Binding-site contacts:
Ligand atom N6 contacts residue PHE28 of chain 1.B at 3.4 Å.
Ligand atom C5 contacts residue GLU26 of chain 1.B at 4.3 Å.
Ligand atom N2 contacts residue HIS55 of chain 1.B at 3.3 Å (h-bond).
Ligand atom C5 contacts residue TRP94 of chain 1.A at 4.3 Å (hydrophobic).
Ligand atom N4 contacts residue HIS55 of chain 1.B at 3.8 Å.
Ligand atom C3 contacts residue ZN1 of chain 1.I at 3.5 Å.
Ligand atom N7 contacts residue GLU83 of chain 1.B at 3.5 Å (salt-bridge).
Ligand atom N2 contacts residue ZN1 of chain 1.I at 3.6 Å.
Ligand atom N7 contacts residue GLU57 of chain 1.B at 2.9 Å (salt-bridge).
Ligand atom N7 contacts residue HIS55 of chain 1.B at 4.3 Å.
Ligand atom C1 contacts residue ASN45 of chain 1.B at 4.0 Å.
Ligand atom N7 contacts residue ZN1 of chain 1.I at 3.4 Å.
Ligand atom C5 contacts residue PHE28 of chain 1.B at 3.4 Å (hydrophobic).
Ligand atom C1 contacts residue PRO56 of chain 1.B at 4.4 Å (hydrophobic).
Ligand atom N6 contacts residue HIS55 of chain 1.B at 3.4 Å (h-bond).
Ligand atom C1 contacts residue HIS55 of chain 1.B at 3.3 Å.
Ligand atom C3 contacts residue GLU57 of chain 1.B at 3.6 Å.
Ligand atom N4 contacts residue PHE28 of chain 1.B at 3.7 Å.
Ligand atom O8 contacts residue ASN45 of chain 1.B at 3.2 Å (h-bond).
Ligand atom O8 contacts residue HIS55 of chain 1.B at 3.2 Å.
Ligand atom O8 contacts residue GLU57 of chain 1.B at 3.8 Å.
Ligand atom C3 contacts residue CYS85 of chain 1.B at 4.1 Å (hydrophobic).
Ligand atom O8 contacts residue PHE28 of chain 1.B at 3.5 Å.
Ligand atom C3 contacts residue PHE28 of chain 1.B at 3.8 Å (hydrophobic).
Ligand atom N4 contacts residue ZN1 of chain 1.I at 4.1 Å.
Ligand atom N2 contacts residue GLU57 of chain 1.B at 3.3 Å (salt-bridge).
Ligand atom N6 contacts residue GLU26 of chain 1.B at 4.1 Å.
Ligand atom N6 contacts residue ASN45 of chain 1.B at 3.8 Å.
Ligand atom N2 contacts residue PHE28 of chain 1.B at 3.6 Å.
Ligand atom N7 contacts residue CYS85 of chain 1.B at 3.1 Å (h-bond).
Ligand atom C5 contacts residue HIS55 of chain 1.B at 3.5 Å.
Ligand atom C1 contacts residue ZN1 of chain 1.I at 4.3 Å.
Ligand atom C3 contacts residue HIS55 of chain 1.B at 3.6 Å.
Ligand atom N4 contacts residue TRP94 of chain 1.A at 4.3 Å.
Ligand atom C1 contacts residue PHE28 of chain 1.B at 3.5 Å (hydrophobic).
Ligand atom N7 contacts residue HIS84 of chain 1.B at 3.8 Å.
Ligand atom O8 contacts residue PRO56 of chain 1.B at 3.3 Å.
Ligand atom C1 contacts residue GLU57 of chain 1.B at 4.0 Å.
Ligand atom N7 contacts residue PHE28 of chain 1.B at 4.4 Å.
Ligand atom N4 contacts residue CYS85 of chain 1.B at 4.0 Å.

The protein below binds the small molecule below.
Small molecule (SMILES): Nc1ncnc(=O)[nH]1

Sequence of chain 1.B:
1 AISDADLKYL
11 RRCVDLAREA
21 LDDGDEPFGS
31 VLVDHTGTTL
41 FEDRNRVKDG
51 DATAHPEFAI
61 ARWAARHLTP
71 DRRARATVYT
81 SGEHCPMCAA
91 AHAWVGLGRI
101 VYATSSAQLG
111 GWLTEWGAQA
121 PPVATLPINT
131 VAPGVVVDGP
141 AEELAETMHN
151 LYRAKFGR

Sequence of chain 1.A:
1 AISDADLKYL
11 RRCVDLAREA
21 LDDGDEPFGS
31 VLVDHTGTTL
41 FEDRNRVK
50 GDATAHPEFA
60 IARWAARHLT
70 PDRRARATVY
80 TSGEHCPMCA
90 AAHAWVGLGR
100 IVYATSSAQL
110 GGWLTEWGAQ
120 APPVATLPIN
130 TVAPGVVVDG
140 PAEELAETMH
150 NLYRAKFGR